Binding-site contacts:
Ligand atom O5 contacts residue ASN61 of chain 1.A at 2.4 Å (h-bond).
Ligand atom C5 contacts residue TYR28 of chain 1.A at 4.2 Å (hydrophobic).
Ligand atom C1 contacts residue ASN61 of chain 1.A at 1.4 Å.
Ligand atom C3 contacts residue ASN61 of chain 1.A at 3.7 Å.
Ligand atom C8 contacts residue ASN30 of chain 1.A at 4.3 Å.
Ligand atom C7 contacts residue ASN61 of chain 1.A at 3.2 Å.
Ligand atom C5 contacts residue ASN61 of chain 1.A at 3.7 Å.
Ligand atom O5 contacts residue TYR28 of chain 1.A at 4.0 Å.
Ligand atom C8 contacts residue ASN61 of chain 1.A at 4.2 Å.
Ligand atom O6 contacts residue TYR28 of chain 1.A at 3.2 Å.
Ligand atom C6 contacts residue TYR28 of chain 1.A at 4.4 Å (hydrophobic).
Ligand atom N2 contacts residue ASN61 of chain 1.A at 2.8 Å (h-bond).
Ligand atom C2 contacts residue ASN61 of chain 1.A at 2.4 Å.
Ligand atom C1 contacts residue TYR28 of chain 1.A at 3.8 Å (hydrophobic).
Ligand atom O7 contacts residue ASN61 of chain 1.A at 3.2 Å (h-bond).
Ligand atom C4 contacts residue ASN61 of chain 1.A at 4.2 Å.

The protein below binds the small molecule below.
Small molecule (SMILES): CC(=O)N[C@@H]1[C@@H](O)[C@H](O)[C@@H](CO)O[C@H]1O

Sequence of chain 1.A:
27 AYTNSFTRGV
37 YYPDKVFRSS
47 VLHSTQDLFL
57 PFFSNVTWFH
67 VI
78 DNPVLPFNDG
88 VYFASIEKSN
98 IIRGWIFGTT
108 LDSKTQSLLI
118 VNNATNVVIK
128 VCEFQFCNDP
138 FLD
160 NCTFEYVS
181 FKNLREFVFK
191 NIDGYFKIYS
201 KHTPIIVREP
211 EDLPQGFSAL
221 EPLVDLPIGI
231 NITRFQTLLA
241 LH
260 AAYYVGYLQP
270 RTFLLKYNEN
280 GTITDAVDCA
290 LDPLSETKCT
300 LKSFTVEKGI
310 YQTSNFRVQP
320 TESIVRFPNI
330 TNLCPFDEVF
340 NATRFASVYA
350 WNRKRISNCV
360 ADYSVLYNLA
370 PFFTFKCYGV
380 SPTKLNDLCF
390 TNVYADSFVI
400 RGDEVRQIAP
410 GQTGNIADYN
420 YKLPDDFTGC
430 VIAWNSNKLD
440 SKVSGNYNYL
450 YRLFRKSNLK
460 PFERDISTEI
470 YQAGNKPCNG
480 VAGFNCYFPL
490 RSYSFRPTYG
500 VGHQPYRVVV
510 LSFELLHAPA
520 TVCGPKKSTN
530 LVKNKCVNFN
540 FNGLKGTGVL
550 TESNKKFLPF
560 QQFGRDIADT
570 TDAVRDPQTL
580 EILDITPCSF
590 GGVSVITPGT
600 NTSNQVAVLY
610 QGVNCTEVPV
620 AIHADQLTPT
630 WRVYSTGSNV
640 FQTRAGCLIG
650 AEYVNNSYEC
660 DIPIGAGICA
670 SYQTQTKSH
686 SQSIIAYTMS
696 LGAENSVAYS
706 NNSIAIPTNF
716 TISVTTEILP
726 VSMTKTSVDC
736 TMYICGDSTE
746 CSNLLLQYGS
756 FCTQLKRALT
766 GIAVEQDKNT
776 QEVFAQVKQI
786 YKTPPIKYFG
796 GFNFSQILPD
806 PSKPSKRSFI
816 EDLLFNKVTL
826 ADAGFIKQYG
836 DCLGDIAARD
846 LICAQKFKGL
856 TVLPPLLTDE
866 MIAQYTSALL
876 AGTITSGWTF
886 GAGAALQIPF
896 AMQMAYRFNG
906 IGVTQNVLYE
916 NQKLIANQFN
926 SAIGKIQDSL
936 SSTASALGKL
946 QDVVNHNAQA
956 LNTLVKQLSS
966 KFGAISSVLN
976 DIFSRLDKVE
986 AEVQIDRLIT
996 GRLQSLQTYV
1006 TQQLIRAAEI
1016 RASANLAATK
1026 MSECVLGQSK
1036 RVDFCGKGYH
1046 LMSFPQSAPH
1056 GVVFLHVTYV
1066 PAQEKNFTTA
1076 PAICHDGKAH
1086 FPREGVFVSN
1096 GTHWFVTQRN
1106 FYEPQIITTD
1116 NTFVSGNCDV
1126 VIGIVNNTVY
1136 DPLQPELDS